Binding-site contacts:
Ligand atom N1 contacts residue ASN226 of chain 1.D at 3.0 Å (h-bond).
Ligand atom N2 contacts residue ASN226 of chain 1.D at 2.6 Å (h-bond).
Ligand atom O2' contacts residue ASN204 of chain 1.D at 2.9 Å (h-bond).
Ligand atom O5' contacts residue GLY141 of chain 1.D at 3.6 Å.
Ligand atom O1B contacts residue GLN11 of chain 1.D at 3.6 Å (h-bond).
Ligand atom C2 contacts residue TYR222 of chain 1.D at 3.8 Å (hydrophobic).
Ligand atom N9 contacts residue CYS12 of chain 1.D at 3.7 Å.
Ligand atom C1' contacts residue CYS12 of chain 1.D at 3.9 Å (hydrophobic).
Ligand atom C4 contacts residue CYS12 of chain 1.D at 3.4 Å (hydrophobic).
Ligand atom O3' contacts residue ASN204 of chain 1.D at 3.4 Å (h-bond).
Ligand atom C8 contacts residue LEU248 of chain 1.B at 3.4 Å (hydrophobic).
Ligand atom C2 contacts residue ASN226 of chain 1.D at 3.2 Å.
Ligand atom C4' contacts residue SER138 of chain 1.D at 3.8 Å.
Ligand atom O2B contacts residue GLY142 of chain 1.D at 3.3 Å (h-bond).
Ligand atom O1A contacts residue CYS12 of chain 1.D at 3.9 Å.
Ligand atom O2B contacts residue GLY141 of chain 1.D at 2.8 Å.
Ligand atom O3G contacts residue THR143 of chain 1.D at 3.3 Å.
Ligand atom C5' contacts residue SER138 of chain 1.D at 3.8 Å.
Ligand atom PB contacts residue GLY141 of chain 1.D at 3.8 Å.
Ligand atom N7 contacts residue LEU248 of chain 1.B at 3.8 Å.
Ligand atom O1G contacts residue THR143 of chain 1.D at 3.3 Å.
Ligand atom C2' contacts residue ASN204 of chain 1.D at 4.0 Å.
Ligand atom O1G contacts residue GLU69 of chain 1.D at 3.6 Å.
Ligand atom C2 contacts residue CYS12 of chain 1.D at 3.7 Å (hydrophobic).
Ligand atom PG contacts residue GLU69 of chain 1.D at 3.9 Å.
Ligand atom O2B contacts residue ASN99 of chain 1.D at 4.0 Å.
Ligand atom O1G contacts residue GLY10 of chain 1.D at 4.0 Å.
Ligand atom O1G contacts residue GLN11 of chain 1.D at 4.0 Å.
Ligand atom O6 contacts residue TYR222 of chain 1.D at 3.2 Å.
Ligand atom O5' contacts residue SER138 of chain 1.D at 3.1 Å (h-bond).
Ligand atom O6 contacts residue GLN15 of chain 1.D at 4.0 Å.
Ligand atom N7 contacts residue ALA247 of chain 1.B at 3.8 Å.
Ligand atom PG contacts residue THR143 of chain 1.D at 3.8 Å.
Ligand atom C5 contacts residue TYR222 of chain 1.D at 3.9 Å (hydrophobic).
Ligand atom N1 contacts residue TYR222 of chain 1.D at 3.5 Å.
Ligand atom N3 contacts residue CYS12 of chain 1.D at 3.1 Å (h-bond).
Ligand atom O2G contacts residue GLU69 of chain 1.D at 3.4 Å (salt-bridge).
Ligand atom C3A contacts residue GLY141 of chain 1.D at 3.7 Å.
Ligand atom O1G contacts residue ASP67 of chain 1.D at 3.5 Å (salt-bridge).
Ligand atom C6 contacts residue TYR222 of chain 1.D at 3.5 Å (hydrophobic).

Sequence of chain 1.B:
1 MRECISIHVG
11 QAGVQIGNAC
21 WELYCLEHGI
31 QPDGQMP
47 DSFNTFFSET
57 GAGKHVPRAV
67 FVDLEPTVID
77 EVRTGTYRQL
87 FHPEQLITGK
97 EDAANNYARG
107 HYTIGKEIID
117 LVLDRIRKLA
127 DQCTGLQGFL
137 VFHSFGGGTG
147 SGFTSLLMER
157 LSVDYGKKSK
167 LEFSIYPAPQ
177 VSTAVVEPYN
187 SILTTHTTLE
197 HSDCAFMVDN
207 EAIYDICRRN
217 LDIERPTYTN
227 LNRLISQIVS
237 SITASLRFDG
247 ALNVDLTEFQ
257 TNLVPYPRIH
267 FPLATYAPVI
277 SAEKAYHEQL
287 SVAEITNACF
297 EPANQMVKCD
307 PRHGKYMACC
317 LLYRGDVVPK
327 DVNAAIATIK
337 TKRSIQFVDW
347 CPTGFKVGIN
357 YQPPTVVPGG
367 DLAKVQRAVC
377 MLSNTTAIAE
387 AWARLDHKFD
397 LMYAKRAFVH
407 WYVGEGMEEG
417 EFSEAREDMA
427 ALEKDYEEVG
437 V

The protein below binds the small molecule below.
Small molecule (SMILES): Nc1nc2c(ncn2[C@@H]2O[C@H](CO[P](=O)(O)C[P](=O)(O)OP(=O)(O)O)[C@@H](O)[C@H]2O)c(=O)[nH]1

Sequence of chain 1.D:
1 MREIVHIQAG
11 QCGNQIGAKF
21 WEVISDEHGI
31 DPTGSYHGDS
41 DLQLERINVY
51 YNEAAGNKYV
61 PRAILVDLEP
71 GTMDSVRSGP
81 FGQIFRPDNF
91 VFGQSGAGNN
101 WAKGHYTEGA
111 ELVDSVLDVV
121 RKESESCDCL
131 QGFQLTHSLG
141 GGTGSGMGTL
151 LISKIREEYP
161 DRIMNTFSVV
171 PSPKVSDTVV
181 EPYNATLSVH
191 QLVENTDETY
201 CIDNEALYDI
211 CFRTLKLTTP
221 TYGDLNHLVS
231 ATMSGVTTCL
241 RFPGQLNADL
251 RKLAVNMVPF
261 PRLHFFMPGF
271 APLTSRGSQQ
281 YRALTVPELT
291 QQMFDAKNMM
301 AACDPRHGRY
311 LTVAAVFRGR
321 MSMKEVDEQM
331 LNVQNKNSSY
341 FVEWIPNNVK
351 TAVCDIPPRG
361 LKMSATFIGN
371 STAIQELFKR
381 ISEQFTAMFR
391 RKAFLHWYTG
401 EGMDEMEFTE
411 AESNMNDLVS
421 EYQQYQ